Binding-site contacts:
Ligand atom C8 contacts residue ASP50 of chain 1.A at 4.3 Å.
Ligand atom C1 contacts residue ASN56 of chain 1.A at 1.4 Å.
Ligand atom C7 contacts residue ILE52 of chain 1.A at 4.2 Å (hydrophobic).
Ligand atom O7 contacts residue TRP53 of chain 1.A at 3.7 Å.
Ligand atom N2 contacts residue ASN56 of chain 1.A at 3.2 Å (h-bond).
Ligand atom O5 contacts residue ASN56 of chain 1.A at 2.2 Å (h-bond).
Ligand atom C1 contacts residue ILE52 of chain 1.A at 4.1 Å (hydrophobic).
Ligand atom C8 contacts residue TRP53 of chain 1.A at 3.9 Å (hydrophobic).
Ligand atom C8 contacts residue ILE52 of chain 1.A at 4.2 Å (hydrophobic).
Ligand atom O6 contacts residue ASN56 of chain 1.A at 4.4 Å.
Ligand atom O7 contacts residue ASN56 of chain 1.A at 3.2 Å (h-bond).
Ligand atom C5 contacts residue ASN56 of chain 1.A at 3.5 Å.
Ligand atom N2 contacts residue ILE52 of chain 1.A at 3.9 Å.
Ligand atom C2 contacts residue ASN56 of chain 1.A at 2.6 Å.
Ligand atom C4 contacts residue ASN56 of chain 1.A at 4.3 Å.
Ligand atom C7 contacts residue TRP53 of chain 1.A at 4.3 Å (hydrophobic).
Ligand atom C7 contacts residue ASN56 of chain 1.A at 3.4 Å.
Ligand atom C3 contacts residue ASN56 of chain 1.A at 3.9 Å.

Sequence of chain 1.A:
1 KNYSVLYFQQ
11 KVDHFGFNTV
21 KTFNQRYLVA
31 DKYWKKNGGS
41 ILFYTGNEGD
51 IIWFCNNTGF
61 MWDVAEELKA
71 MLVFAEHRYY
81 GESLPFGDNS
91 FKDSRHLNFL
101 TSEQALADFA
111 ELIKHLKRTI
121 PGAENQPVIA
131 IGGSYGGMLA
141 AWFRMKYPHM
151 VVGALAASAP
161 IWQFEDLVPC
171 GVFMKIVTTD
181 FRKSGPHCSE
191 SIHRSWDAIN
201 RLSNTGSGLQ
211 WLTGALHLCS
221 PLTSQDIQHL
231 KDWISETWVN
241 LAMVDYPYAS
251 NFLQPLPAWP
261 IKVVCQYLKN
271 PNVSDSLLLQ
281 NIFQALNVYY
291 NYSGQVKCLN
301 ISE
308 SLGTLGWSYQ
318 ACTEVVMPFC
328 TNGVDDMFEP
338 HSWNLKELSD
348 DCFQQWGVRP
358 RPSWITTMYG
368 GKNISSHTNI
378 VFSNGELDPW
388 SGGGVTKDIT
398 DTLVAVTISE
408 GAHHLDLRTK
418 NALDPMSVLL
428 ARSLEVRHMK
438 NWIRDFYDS

The protein below binds the small molecule below.
Small molecule (SMILES): CC(=O)N[C@@H]1[C@@H](O)[C@H](O)[C@@H](CO)O[C@H]1O